The small molecule below binds the protein below.
Small molecule (SMILES): O=C1NC(c2cccc([N+](=O)[O-])c2)=CCN1c1ccccc1O

Sequence of chain 1.C:
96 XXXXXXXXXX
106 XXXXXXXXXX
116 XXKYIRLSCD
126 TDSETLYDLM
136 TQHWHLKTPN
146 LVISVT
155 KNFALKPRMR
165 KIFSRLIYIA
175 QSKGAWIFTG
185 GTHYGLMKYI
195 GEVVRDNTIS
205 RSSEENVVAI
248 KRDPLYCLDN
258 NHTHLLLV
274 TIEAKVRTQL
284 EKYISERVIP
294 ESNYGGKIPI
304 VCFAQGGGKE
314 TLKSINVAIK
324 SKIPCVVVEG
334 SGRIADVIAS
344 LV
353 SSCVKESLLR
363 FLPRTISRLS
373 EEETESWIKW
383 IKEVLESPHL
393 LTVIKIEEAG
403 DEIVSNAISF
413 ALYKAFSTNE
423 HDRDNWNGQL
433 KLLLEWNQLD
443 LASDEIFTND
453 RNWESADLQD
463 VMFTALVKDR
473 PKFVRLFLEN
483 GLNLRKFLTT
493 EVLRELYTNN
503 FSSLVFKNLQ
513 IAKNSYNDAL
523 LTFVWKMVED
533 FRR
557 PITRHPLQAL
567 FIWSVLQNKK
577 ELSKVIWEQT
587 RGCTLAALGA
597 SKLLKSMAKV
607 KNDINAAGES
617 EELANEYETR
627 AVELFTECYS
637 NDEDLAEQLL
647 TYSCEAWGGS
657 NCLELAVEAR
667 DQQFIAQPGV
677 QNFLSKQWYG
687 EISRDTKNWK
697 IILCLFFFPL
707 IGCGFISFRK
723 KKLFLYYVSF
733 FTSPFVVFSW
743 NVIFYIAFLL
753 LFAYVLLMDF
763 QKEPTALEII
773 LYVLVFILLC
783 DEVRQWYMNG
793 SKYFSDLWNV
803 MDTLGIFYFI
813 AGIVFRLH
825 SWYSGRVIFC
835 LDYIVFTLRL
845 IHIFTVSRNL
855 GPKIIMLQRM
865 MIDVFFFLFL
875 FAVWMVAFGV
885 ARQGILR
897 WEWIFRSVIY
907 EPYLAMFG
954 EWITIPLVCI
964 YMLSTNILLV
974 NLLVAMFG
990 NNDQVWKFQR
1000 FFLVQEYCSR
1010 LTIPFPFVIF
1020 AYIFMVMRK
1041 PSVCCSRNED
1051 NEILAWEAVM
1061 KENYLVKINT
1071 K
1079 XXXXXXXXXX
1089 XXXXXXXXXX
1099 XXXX

Binding-site contacts:
Ligand atom O23 contacts residue ASN743 of chain 1.C at 2.8 Å.
Ligand atom O14 contacts residue LEU780 of chain 1.C at 3.9 Å.
Ligand atom C08 contacts residue ASP804 of chain 1.C at 3.9 Å.
Ligand atom C12 contacts residue PHE840 of chain 1.C at 3.3 Å (hydrophobic).
Ligand atom C18 contacts residue ILE847 of chain 1.C at 2.9 Å (hydrophobic).
Ligand atom N07 contacts residue ARG843 of chain 1.C at 3.9 Å.
Ligand atom C15 contacts residue ARG843 of chain 1.C at 4.0 Å.
Ligand atom O22 contacts residue PHE740 of chain 1.C at 4.0 Å.
Ligand atom C12 contacts residue ASP804 of chain 1.C at 3.7 Å.
Ligand atom O06 contacts residue ARG843 of chain 1.C at 3.3 Å (salt-bridge).
Ligand atom C18 contacts residue TYR1006 of chain 1.C at 3.8 Å (hydrophobic).
Ligand atom O22 contacts residue VAL744 of chain 1.C at 3.0 Å (h-bond).
Ligand atom C19 contacts residue ILE847 of chain 1.C at 3.4 Å (hydrophobic).
Ligand atom C13 contacts residue PHE840 of chain 1.C at 3.8 Å (hydrophobic).
Ligand atom C17 contacts residue ILE847 of chain 1.C at 3.8 Å (hydrophobic).
Ligand atom C20 contacts residue HIS846 of chain 1.C at 3.9 Å.
Ligand atom C05 contacts residue ARG843 of chain 1.C at 3.1 Å.
Ligand atom O23 contacts residue TYR1006 of chain 1.C at 2.7 Å (h-bond).
Ligand atom O06 contacts residue ASP804 of chain 1.C at 3.6 Å (salt-bridge).
Ligand atom O22 contacts residue ASN743 of chain 1.C at 3.2 Å.
Ligand atom O14 contacts residue ILE808 of chain 1.C at 4.0 Å.
Ligand atom C02 contacts residue TYR747 of chain 1.C at 3.5 Å (hydrophobic).
Ligand atom C05 contacts residue GLU784 of chain 1.C at 3.4 Å.
Ligand atom C17 contacts residue TYR1006 of chain 1.C at 3.9 Å (hydrophobic).
Ligand atom C13 contacts residue ASP804 of chain 1.C at 3.6 Å.
Ligand atom C08 contacts residue ARG843 of chain 1.C at 4.0 Å.
Ligand atom C09 contacts residue ARG843 of chain 1.C at 3.4 Å.
Ligand atom C11 contacts residue PHE840 of chain 1.C at 3.5 Å (hydrophobic).
Ligand atom O22 contacts residue ILE847 of chain 1.C at 3.9 Å.
Ligand atom C11 contacts residue ASP804 of chain 1.C at 3.8 Å.
Ligand atom C19 contacts residue HIS846 of chain 1.C at 3.2 Å.
Ligand atom N21 contacts residue TYR1006 of chain 1.C at 3.5 Å (h-bond).
Ligand atom C01 contacts residue LEU780 of chain 1.C at 3.4 Å (hydrophobic).
Ligand atom O06 contacts residue GLU784 of chain 1.C at 2.6 Å (salt-bridge).
Ligand atom C10 contacts residue ARG843 of chain 1.C at 3.5 Å.
Ligand atom O06 contacts residue CA1 of chain 1.M at 3.5 Å.
Ligand atom C03 contacts residue ARG843 of chain 1.C at 3.5 Å.
Ligand atom N04 contacts residue ARG843 of chain 1.C at 2.9 Å (salt-bridge).
Ligand atom N21 contacts residue ASN743 of chain 1.C at 3.3 Å.
Ligand atom C20 contacts residue ARG843 of chain 1.C at 3.4 Å.